Sequence of chain 1.E:
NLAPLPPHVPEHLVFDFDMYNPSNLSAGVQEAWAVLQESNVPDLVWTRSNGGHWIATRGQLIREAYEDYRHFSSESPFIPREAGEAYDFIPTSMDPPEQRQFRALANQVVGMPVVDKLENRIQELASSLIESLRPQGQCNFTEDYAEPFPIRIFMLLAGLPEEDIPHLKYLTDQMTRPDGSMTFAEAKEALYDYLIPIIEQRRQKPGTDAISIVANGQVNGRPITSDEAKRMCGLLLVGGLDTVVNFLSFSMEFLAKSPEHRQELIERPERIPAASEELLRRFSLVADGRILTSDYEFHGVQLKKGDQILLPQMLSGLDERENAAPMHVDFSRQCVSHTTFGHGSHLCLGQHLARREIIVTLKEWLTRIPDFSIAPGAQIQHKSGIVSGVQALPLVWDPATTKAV

Binding-site contacts:
Ligand atom O contacts residue MET185 of chain 1.E at 2.9 Å (h-bond).
Ligand atom C8 contacts residue ILE396 of chain 1.E at 3.9 Å (hydrophobic).
Ligand atom C10 contacts residue MET185 of chain 1.E at 4.1 Å (hydrophobic).
Ligand atom C10 contacts residue THR186 of chain 1.E at 3.9 Å.
Ligand atom C4 contacts residue ALA93 of chain 1.E at 4.3 Å (hydrophobic).
Ligand atom C5 contacts residue CAH1 of chain 1.T at 3.9 Å.
Ligand atom C5 contacts residue PHE88 of chain 1.E at 4.2 Å (hydrophobic).
Ligand atom C4 contacts residue TYR97 of chain 1.E at 4.5 Å (hydrophobic).
Ligand atom C2 contacts residue MET185 of chain 1.E at 4.0 Å (hydrophobic).
Ligand atom C9 contacts residue PHE88 of chain 1.E at 3.9 Å (hydrophobic).
Ligand atom C7 contacts residue ILE396 of chain 1.E at 4.1 Å (hydrophobic).
Ligand atom C9 contacts residue ILE396 of chain 1.E at 3.2 Å (hydrophobic).
Ligand atom C9 contacts residue CAH1 of chain 1.T at 4.3 Å.
Ligand atom C3 contacts residue ALA93 of chain 1.E at 3.9 Å (hydrophobic).
Ligand atom C1 contacts residue CAH1 of chain 1.T at 4.5 Å.
Ligand atom C3 contacts residue PHE194 of chain 1.E at 4.1 Å (hydrophobic).
Ligand atom C4 contacts residue PHE88 of chain 1.E at 4.5 Å (hydrophobic).
Ligand atom O contacts residue THR186 of chain 1.E at 4.4 Å.
Ligand atom C6 contacts residue PHE194 of chain 1.E at 4.5 Å (hydrophobic).
Ligand atom O contacts residue PHE194 of chain 1.E at 3.3 Å.
Ligand atom C2 contacts residue PHE194 of chain 1.E at 3.9 Å (hydrophobic).
Ligand atom C6 contacts residue TYR97 of chain 1.E at 4.3 Å (hydrophobic).
Ligand atom C5 contacts residue TYR97 of chain 1.E at 3.5 Å (hydrophobic).
Ligand atom C6 contacts residue CAH1 of chain 1.T at 3.3 Å.

A protein and the small-molecule ligand that binds it are described below.
Small molecule (SMILES): CC1(C)[C@@H]2CC[C@@]1(C)C(=O)C2